Sequence of chain 1.A:
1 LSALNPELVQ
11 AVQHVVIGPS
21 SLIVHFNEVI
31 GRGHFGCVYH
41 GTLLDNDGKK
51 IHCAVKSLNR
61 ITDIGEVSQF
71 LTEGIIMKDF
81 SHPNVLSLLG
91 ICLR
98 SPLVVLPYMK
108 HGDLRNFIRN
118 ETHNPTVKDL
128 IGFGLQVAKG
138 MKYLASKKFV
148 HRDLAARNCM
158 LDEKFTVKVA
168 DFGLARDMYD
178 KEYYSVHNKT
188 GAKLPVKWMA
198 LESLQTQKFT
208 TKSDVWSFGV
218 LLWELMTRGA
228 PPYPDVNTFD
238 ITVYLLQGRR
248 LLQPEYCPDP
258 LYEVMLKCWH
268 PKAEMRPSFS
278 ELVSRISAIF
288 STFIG

Binding-site contacts:
Ligand atom O15 contacts residue TYR176 of chain 1.A at 3.8 Å.
Ligand atom C18 contacts residue TYR176 of chain 1.A at 3.5 Å (hydrophobic).
Ligand atom O23 contacts residue ALA167 of chain 1.A at 3.5 Å.
Ligand atom C8 contacts residue ALA54 of chain 1.A at 3.6 Å (hydrophobic).
Ligand atom N12 contacts residue ILE30 of chain 1.A at 3.2 Å (h-bond).
Ligand atom O11 contacts residue TYR105 of chain 1.A at 3.7 Å.
Ligand atom C2 contacts residue MET157 of chain 1.A at 3.6 Å (hydrophobic).
Ligand atom C10 contacts residue ILE30 of chain 1.A at 3.7 Å (hydrophobic).
Ligand atom O23 contacts residue LEU103 of chain 1.A at 3.6 Å.
Ligand atom O24 contacts residue TYR176 of chain 1.A at 3.5 Å (h-bond).
Ligand atom O11 contacts residue ILE30 of chain 1.A at 3.8 Å.
Ligand atom O24 contacts residue ASP168 of chain 1.A at 2.7 Å (salt-bridge).
Ligand atom C19 contacts residue TYR176 of chain 1.A at 3.4 Å (hydrophobic).
Ligand atom O16 contacts residue LEU103 of chain 1.A at 3.7 Å.
Ligand atom C14 contacts residue TYR176 of chain 1.A at 3.5 Å (hydrophobic).
Ligand atom C2 contacts residue ALA54 of chain 1.A at 3.3 Å (hydrophobic).
Ligand atom C6 contacts residue TYR105 of chain 1.A at 3.6 Å (hydrophobic).
Ligand atom C1 contacts residue ALA54 of chain 1.A at 3.6 Å (hydrophobic).
Ligand atom C6 contacts residue MET106 of chain 1.A at 3.5 Å (hydrophobic).
Ligand atom N4 contacts residue ALA54 of chain 1.A at 3.5 Å.
Ligand atom O24 contacts residue ALA167 of chain 1.A at 3.3 Å.
Ligand atom C17 contacts residue TYR176 of chain 1.A at 3.5 Å (hydrophobic).
Ligand atom O23 contacts residue LEU86 of chain 1.A at 3.1 Å.
Ligand atom C17 contacts residue ARG154 of chain 1.A at 3.2 Å.
Ligand atom C20 contacts residue TYR176 of chain 1.A at 3.5 Å (hydrophobic).
Ligand atom N4 contacts residue TYR105 of chain 1.A at 3.7 Å.
Ligand atom C7 contacts residue LEU103 of chain 1.A at 3.6 Å (hydrophobic).
Ligand atom C18 contacts residue ARG154 of chain 1.A at 3.8 Å.
Ligand atom O24 contacts residue ALA172 of chain 1.A at 3.6 Å.
Ligand atom C1 contacts residue MET157 of chain 1.A at 3.5 Å (hydrophobic).
Ligand atom C3 contacts residue MET157 of chain 1.A at 3.8 Å (hydrophobic).
Ligand atom N4 contacts residue MET106 of chain 1.A at 2.9 Å (h-bond).
Ligand atom N22 contacts residue ALA167 of chain 1.A at 3.5 Å.
Ligand atom C21 contacts residue TYR176 of chain 1.A at 3.5 Å (hydrophobic).
Ligand atom C8 contacts residue PRO104 of chain 1.A at 3.3 Å (hydrophobic).
Ligand atom O16 contacts residue TYR176 of chain 1.A at 3.3 Å (h-bond).
Ligand atom C17 contacts residue MET157 of chain 1.A at 3.8 Å (hydrophobic).
Ligand atom N22 contacts residue TYR176 of chain 1.A at 3.6 Å (h-bond).
Ligand atom N22 contacts residue ASP168 of chain 1.A at 3.7 Å.
Ligand atom O15 contacts residue VAL38 of chain 1.A at 3.5 Å.

This small molecule binds to this protein.
Small molecule (SMILES): NC(=O)c1cnc2ccn(S(=O)(=O)c3ccccc3[N+](=O)[O-])c2c1